The small molecule below binds the protein below.
Small molecule (SMILES): Nc1nc(=O)c2ncn([C@@H]3O[C@H](CO[P](=O)(O)O[C@H]4[C@@H](O)[C@H](n5cnc6c(N)ncnc65)O[C@@H]4CO[P](=O)(O)O[C@H]4[C@@H](O)[C@H](n5cnc6c(=O)nc(N)[nH]c65)O[C@@H]4CO[P](=O)(O)O[C@H]4[C@@H](O)[C@H](n5cnc6c(=O)nc(N)[nH]c65)O[C@@H]4COP(=O)=O)[C@@H](O)[C@H]3O)c2[nH]1

Sequence of chain 1.I:
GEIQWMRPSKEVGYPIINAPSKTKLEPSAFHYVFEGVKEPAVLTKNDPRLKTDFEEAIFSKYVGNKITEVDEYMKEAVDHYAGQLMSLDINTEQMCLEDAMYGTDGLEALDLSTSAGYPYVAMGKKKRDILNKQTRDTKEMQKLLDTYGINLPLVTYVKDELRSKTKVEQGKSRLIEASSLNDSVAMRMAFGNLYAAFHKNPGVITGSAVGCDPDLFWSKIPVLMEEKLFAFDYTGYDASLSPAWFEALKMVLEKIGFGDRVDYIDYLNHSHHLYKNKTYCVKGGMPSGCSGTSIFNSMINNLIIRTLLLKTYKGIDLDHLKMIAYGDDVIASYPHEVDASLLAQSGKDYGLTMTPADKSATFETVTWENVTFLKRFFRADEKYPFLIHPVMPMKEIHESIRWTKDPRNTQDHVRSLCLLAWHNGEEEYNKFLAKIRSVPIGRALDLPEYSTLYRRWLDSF

Binding-site contacts:
Ligand atom O4' contacts residue ILE17 of chain 1.I at 4.0 Å.
Ligand atom C2' contacts residue GLY124 of chain 1.I at 4.3 Å.
Ligand atom C4' contacts residue ILE16 of chain 1.I at 3.2 Å (hydrophobic).
Ligand atom C4' contacts residue ASN18 of chain 1.I at 3.9 Å.
Ligand atom C4' contacts residue ILE17 of chain 1.I at 4.3 Å (hydrophobic).
Ligand atom OP1 contacts residue ALA122 of chain 1.I at 4.4 Å.
Ligand atom C4 contacts residue ASN18 of chain 1.I at 4.0 Å.
Ligand atom C8 contacts residue ASN18 of chain 1.I at 4.2 Å.
Ligand atom C3' contacts residue GLY124 of chain 1.I at 4.3 Å.
Ligand atom C5' contacts residue ALA122 of chain 1.I at 3.5 Å (hydrophobic).
Ligand atom O2' contacts residue VAL121 of chain 1.I at 4.0 Å.
Ligand atom O4' contacts residue ASN18 of chain 1.I at 3.0 Å (h-bond).
Ligand atom O5' contacts residue ASN18 of chain 1.I at 3.8 Å.
Ligand atom O3' contacts residue GLY124 of chain 1.I at 3.5 Å.
Ligand atom O2' contacts residue GLY124 of chain 1.I at 3.2 Å.
Ligand atom OP1 contacts residue ASN18 of chain 1.I at 4.4 Å.
Ligand atom O4' contacts residue ILE16 of chain 1.I at 4.0 Å.
Ligand atom C5' contacts residue ASN18 of chain 1.I at 4.2 Å.
Ligand atom C4' contacts residue GLY124 of chain 1.I at 4.2 Å.
Ligand atom O3' contacts residue MET123 of chain 1.I at 4.2 Å.
Ligand atom C1' contacts residue ASN18 of chain 1.I at 3.6 Å.
Ligand atom O3' contacts residue ILE16 of chain 1.I at 4.2 Å.
Ligand atom O4' contacts residue VAL121 of chain 1.I at 4.2 Å.
Ligand atom OP1 contacts residue MET123 of chain 1.I at 4.1 Å.
Ligand atom C5' contacts residue VAL121 of chain 1.I at 4.5 Å (hydrophobic).
Ligand atom N9 contacts residue ASN18 of chain 1.I at 3.7 Å.
Ligand atom N3 contacts residue ASN18 of chain 1.I at 4.3 Å.
Ligand atom C3' contacts residue ILE16 of chain 1.I at 4.2 Å (hydrophobic).
Ligand atom C5' contacts residue ILE16 of chain 1.I at 3.6 Å (hydrophobic).
Ligand atom O2' contacts residue ILE16 of chain 1.I at 4.3 Å.
Ligand atom C4' contacts residue VAL121 of chain 1.I at 4.1 Å (hydrophobic).
Ligand atom C4' contacts residue ALA122 of chain 1.I at 4.2 Å (hydrophobic).
Ligand atom C5' contacts residue GLY124 of chain 1.I at 4.0 Å.